Binding-site contacts:
Ligand atom C2 contacts residue ASN59 of chain 1.B at 2.5 Å.
Ligand atom O7 contacts residue THR18 of chain 1.B at 4.3 Å.
Ligand atom C6 contacts residue SER61 of chain 1.B at 3.5 Å.
Ligand atom O5 contacts residue SER61 of chain 1.B at 3.1 Å (h-bond).
Ligand atom C8 contacts residue THR18 of chain 1.B at 4.3 Å.
Ligand atom C4 contacts residue SER61 of chain 1.B at 4.5 Å.
Ligand atom O7 contacts residue ASN59 of chain 1.B at 4.1 Å.
Ligand atom C1 contacts residue SER61 of chain 1.B at 3.5 Å.
Ligand atom C4 contacts residue ASN59 of chain 1.B at 4.3 Å.
Ligand atom C5 contacts residue SER61 of chain 1.B at 3.1 Å.
Ligand atom O5 contacts residue ASN59 of chain 1.B at 2.4 Å (h-bond).
Ligand atom C7 contacts residue ASN59 of chain 1.B at 3.2 Å.
Ligand atom C6 contacts residue THR62 of chain 1.B at 3.9 Å.
Ligand atom C8 contacts residue ASN59 of chain 1.B at 3.3 Å.
Ligand atom C8 contacts residue SER61 of chain 1.B at 4.4 Å.
Ligand atom C3 contacts residue ASN59 of chain 1.B at 3.8 Å.
Ligand atom C5 contacts residue ASN59 of chain 1.B at 3.7 Å.
Ligand atom C1 contacts residue ASN59 of chain 1.B at 1.4 Å.
Ligand atom N2 contacts residue ASN59 of chain 1.B at 2.8 Å (h-bond).

This small molecule binds to this protein.
Small molecule (SMILES): CC(=O)N[C@H]1[C@H](O[C@H]2[C@H](O)[C@@H](NC(C)=O)CO[C@@H]2CO)O[C@H](CO)[C@@H](O)[C@@H]1O

Sequence of chain 1.B:
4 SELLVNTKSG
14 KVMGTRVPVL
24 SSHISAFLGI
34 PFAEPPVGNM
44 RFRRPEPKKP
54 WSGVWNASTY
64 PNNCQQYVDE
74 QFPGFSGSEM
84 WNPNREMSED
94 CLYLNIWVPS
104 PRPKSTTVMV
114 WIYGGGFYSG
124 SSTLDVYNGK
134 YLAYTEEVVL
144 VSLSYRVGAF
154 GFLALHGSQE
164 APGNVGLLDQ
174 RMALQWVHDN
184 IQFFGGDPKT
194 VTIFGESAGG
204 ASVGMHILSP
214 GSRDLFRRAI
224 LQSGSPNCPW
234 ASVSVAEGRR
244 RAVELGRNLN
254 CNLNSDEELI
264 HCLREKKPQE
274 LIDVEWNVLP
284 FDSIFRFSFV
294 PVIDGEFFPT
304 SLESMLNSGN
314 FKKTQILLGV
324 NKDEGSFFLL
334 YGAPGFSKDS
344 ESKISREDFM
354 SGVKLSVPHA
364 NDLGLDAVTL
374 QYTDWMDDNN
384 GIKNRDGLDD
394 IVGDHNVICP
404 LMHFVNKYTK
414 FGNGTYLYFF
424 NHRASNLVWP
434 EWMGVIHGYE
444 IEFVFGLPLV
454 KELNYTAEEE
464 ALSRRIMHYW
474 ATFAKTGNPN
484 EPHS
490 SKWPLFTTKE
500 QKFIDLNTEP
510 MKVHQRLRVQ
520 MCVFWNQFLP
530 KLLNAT